Binding-site contacts:
Ligand atom C3' contacts residue GLY66 of chain 1.D at 3.7 Å.
Ligand atom OP1 contacts residue THR67 of chain 1.D at 3.5 Å (h-bond).
Ligand atom P contacts residue GLY64 of chain 1.D at 3.8 Å.
Ligand atom O5' contacts residue GLY66 of chain 1.D at 3.6 Å.
Ligand atom OP3 contacts residue LYS35 of chain 1.D at 2.7 Å (salt-bridge).
Ligand atom P contacts residue LYS68 of chain 1.D at 3.4 Å.
Ligand atom N3 contacts residue ALA38 of chain 1.D at 3.7 Å.
Ligand atom OP1 contacts residue LEU62 of chain 1.D at 3.7 Å.
Ligand atom OP1 contacts residue PRO63 of chain 1.D at 3.7 Å.
Ligand atom O3' contacts residue ILE69 of chain 1.D at 3.6 Å.
Ligand atom P contacts residue LYS35 of chain 1.D at 3.8 Å.
Ligand atom O5' contacts residue LYS35 of chain 1.D at 3.6 Å.
Ligand atom C1' contacts residue ALA38 of chain 1.D at 3.9 Å (hydrophobic).
Ligand atom OP2 contacts residue VAL65 of chain 1.D at 3.9 Å.
Ligand atom OP1 contacts residue LYS68 of chain 1.D at 3.5 Å (salt-bridge).
Ligand atom OP1 contacts residue GLY66 of chain 1.D at 2.9 Å (h-bond).
Ligand atom C5' contacts residue TYR39 of chain 1.D at 3.5 Å (hydrophobic).
Ligand atom OP1 contacts residue ILE69 of chain 1.D at 3.0 Å (h-bond).
Ligand atom O3' contacts residue GLY64 of chain 1.D at 3.4 Å.
Ligand atom OP1 contacts residue VAL65 of chain 1.D at 3.5 Å (h-bond).
Ligand atom OP2 contacts residue GLY66 of chain 1.D at 3.6 Å.
Ligand atom OP1 contacts residue GLY64 of chain 1.D at 2.9 Å (h-bond).
Ligand atom O6 contacts residue HIS34 of chain 1.D at 4.0 Å.
Ligand atom OP1 contacts residue LYS68 of chain 1.D at 3.0 Å (salt-bridge).
Ligand atom C3' contacts residue LYS68 of chain 1.D at 3.9 Å.
Ligand atom OP1 contacts residue TYR39 of chain 1.D at 3.9 Å.
Ligand atom O3' contacts residue VAL65 of chain 1.D at 3.9 Å.
Ligand atom C3' contacts residue GLY64 of chain 1.D at 3.9 Å.
Ligand atom P contacts residue LYS68 of chain 1.D at 3.8 Å.
Ligand atom P contacts residue GLY66 of chain 1.D at 3.8 Å.
Ligand atom OP2 contacts residue LYS68 of chain 1.D at 3.0 Å (salt-bridge).
Ligand atom O3' contacts residue LYS68 of chain 1.D at 4.0 Å.
Ligand atom OP2 contacts residue LYS35 of chain 1.D at 3.8 Å.
Ligand atom P contacts residue ILE69 of chain 1.D at 3.9 Å.
Ligand atom OP2 contacts residue LYS68 of chain 1.D at 3.1 Å (salt-bridge).
Ligand atom C5' contacts residue GLY66 of chain 1.D at 3.6 Å.
Ligand atom O4' contacts residue ALA38 of chain 1.D at 3.4 Å.
Ligand atom OP2 contacts residue THR67 of chain 1.D at 3.7 Å.
Ligand atom C5' contacts residue GLY64 of chain 1.D at 3.1 Å.
Ligand atom C4' contacts residue GLY64 of chain 1.D at 3.2 Å.

Sequence of chain 1.D:
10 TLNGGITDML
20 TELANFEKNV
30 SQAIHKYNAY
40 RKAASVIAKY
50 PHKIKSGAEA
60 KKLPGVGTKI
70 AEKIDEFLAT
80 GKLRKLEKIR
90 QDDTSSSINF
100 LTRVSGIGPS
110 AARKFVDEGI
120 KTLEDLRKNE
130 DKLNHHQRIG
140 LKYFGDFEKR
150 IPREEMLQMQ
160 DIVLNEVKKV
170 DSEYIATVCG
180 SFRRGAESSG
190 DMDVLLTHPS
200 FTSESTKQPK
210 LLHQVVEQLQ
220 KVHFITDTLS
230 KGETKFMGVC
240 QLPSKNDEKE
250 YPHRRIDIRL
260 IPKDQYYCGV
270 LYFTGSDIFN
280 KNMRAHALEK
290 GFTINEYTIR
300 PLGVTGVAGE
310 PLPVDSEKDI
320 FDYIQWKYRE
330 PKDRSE

This protein binds this small molecule.
Small molecule (SMILES): Cc1cn([C@H]2C[C@H](O[P](=O)(O)OC[C@H]3O[C@@H](n4ccc(N)nc4=O)C[C@@H]3O[P](=O)(O)OC[C@H]3O[C@@H](n4cnc5c(=O)nc(N)[nH]c54)C[C@@H]3O[P](=O)(O)OC[C@H]3O[C@@H](n4cnc5c(=O)nc(N)[nH]c54)C[C@@H]3O)[C@@H](CO[P](=O)(O)O[C@H]3C[C@H](n4cnc5c(=O)nc(N)[nH]c54)O[C@@H]3COP(=O)(O)O)O2)c(=O)[nH]c1=O